A small-molecule ligand and the protein it binds are described below.
Small molecule (SMILES): CC(=O)N[C@@H]1[C@@H](O)[C@H](O)[C@@H](CO)O[C@H]1O

Binding-site contacts:
Ligand atom C6 contacts residue ASN32 of chain 1.C at 2.5 Å.
Ligand atom O3 contacts residue NAG1 of chain 1.M at 3.3 Å.
Ligand atom C7 contacts residue ASN16 of chain 1.C at 3.6 Å.
Ligand atom N2 contacts residue ASN16 of chain 1.C at 3.2 Å (h-bond).
Ligand atom O6 contacts residue ASN16 of chain 1.C at 4.2 Å.
Ligand atom C5 contacts residue NAG1 of chain 1.M at 4.2 Å.
Ligand atom C1 contacts residue ASN16 of chain 1.C at 1.5 Å.
Ligand atom C3 contacts residue ASN16 of chain 1.C at 4.0 Å.
Ligand atom O4 contacts residue NAG1 of chain 1.M at 2.7 Å (h-bond).
Ligand atom C2 contacts residue NAG1 of chain 1.M at 4.2 Å.
Ligand atom O5 contacts residue ASN16 of chain 1.C at 2.4 Å (h-bond).
Ligand atom C5 contacts residue ASN16 of chain 1.C at 3.7 Å.
Ligand atom O5 contacts residue NAG1 of chain 1.M at 4.5 Å.
Ligand atom C2 contacts residue ASN16 of chain 1.C at 2.7 Å.
Ligand atom O7 contacts residue ASN16 of chain 1.C at 3.7 Å.
Ligand atom C6 contacts residue NAG1 of chain 1.M at 3.9 Å.
Ligand atom C5 contacts residue ASN32 of chain 1.C at 4.0 Å.
Ligand atom O4 contacts residue ASN32 of chain 1.C at 4.5 Å.
Ligand atom O5 contacts residue ASN32 of chain 1.C at 4.4 Å.
Ligand atom C4 contacts residue NAG1 of chain 1.M at 3.2 Å.
Ligand atom C3 contacts residue NAG1 of chain 1.M at 3.7 Å.
Ligand atom O6 contacts residue ASN32 of chain 1.C at 2.8 Å (h-bond).
Ligand atom O6 contacts residue THR18 of chain 1.C at 4.2 Å.
Ligand atom C4 contacts residue ASN16 of chain 1.C at 4.3 Å.

Sequence of chain 1.C:
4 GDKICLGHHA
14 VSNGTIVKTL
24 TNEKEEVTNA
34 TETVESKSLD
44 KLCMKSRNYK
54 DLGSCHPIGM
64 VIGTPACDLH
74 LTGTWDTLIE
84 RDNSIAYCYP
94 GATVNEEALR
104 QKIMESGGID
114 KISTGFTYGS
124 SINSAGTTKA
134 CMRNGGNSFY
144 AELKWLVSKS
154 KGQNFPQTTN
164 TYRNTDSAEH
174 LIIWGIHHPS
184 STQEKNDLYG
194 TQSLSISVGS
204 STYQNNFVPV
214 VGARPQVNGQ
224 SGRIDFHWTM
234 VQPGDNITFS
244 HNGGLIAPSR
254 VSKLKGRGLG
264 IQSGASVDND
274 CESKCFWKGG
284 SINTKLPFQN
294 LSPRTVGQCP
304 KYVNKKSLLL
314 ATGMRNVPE